Sequence of chain 1.A:
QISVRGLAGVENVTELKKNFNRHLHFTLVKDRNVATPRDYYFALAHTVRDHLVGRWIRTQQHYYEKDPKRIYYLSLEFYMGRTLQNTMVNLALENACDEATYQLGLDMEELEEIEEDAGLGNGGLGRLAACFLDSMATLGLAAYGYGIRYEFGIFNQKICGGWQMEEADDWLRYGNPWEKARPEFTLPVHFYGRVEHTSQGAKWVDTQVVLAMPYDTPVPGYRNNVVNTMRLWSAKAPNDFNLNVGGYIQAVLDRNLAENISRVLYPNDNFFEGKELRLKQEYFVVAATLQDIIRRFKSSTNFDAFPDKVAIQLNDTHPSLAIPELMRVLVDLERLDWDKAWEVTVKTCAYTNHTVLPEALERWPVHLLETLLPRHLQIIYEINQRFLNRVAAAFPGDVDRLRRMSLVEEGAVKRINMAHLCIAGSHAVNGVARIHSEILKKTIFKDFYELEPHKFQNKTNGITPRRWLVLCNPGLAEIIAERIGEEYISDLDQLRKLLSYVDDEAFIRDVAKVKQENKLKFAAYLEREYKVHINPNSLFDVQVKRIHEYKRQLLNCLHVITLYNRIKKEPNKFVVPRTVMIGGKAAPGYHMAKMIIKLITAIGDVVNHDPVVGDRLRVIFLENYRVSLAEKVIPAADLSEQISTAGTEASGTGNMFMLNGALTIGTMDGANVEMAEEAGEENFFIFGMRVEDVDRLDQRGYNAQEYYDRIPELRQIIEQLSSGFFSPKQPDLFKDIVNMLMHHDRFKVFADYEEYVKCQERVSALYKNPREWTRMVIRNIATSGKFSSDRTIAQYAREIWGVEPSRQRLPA

This protein binds this small molecule.
Small molecule (SMILES): O=C(Nc1ccccc1)C(=O)N[C@@H]1O[C@H](CO)[C@@H](O)[C@H](O)[C@H]1O

Binding-site contacts:
Ligand atom N1 contacts residue ARG60 of chain 1.A at 3.6 Å (salt-bridge).
Ligand atom C7 contacts residue ARG60 of chain 1.A at 3.4 Å.
Ligand atom C8 contacts residue LYS191 of chain 1.A at 3.6 Å.
Ligand atom C14 contacts residue TRP189 of chain 1.A at 3.4 Å (hydrophobic).
Ligand atom C14 contacts residue ARG60 of chain 1.A at 4.0 Å.
Ligand atom C8 contacts residue GLU190 of chain 1.A at 4.0 Å.
Ligand atom N2 contacts residue PRO188 of chain 1.A at 4.0 Å.
Ligand atom O5 contacts residue LYS191 of chain 1.A at 3.7 Å.
Ligand atom C9 contacts residue PRO188 of chain 1.A at 4.0 Å (hydrophobic).
Ligand atom C13 contacts residue PRO229 of chain 1.A at 3.5 Å (hydrophobic).
Ligand atom O7 contacts residue ARG60 of chain 1.A at 3.9 Å.
Ligand atom O6 contacts residue LYS191 of chain 1.A at 2.9 Å (salt-bridge).
Ligand atom C12 contacts residue ARG60 of chain 1.A at 3.9 Å.
Ligand atom O7 contacts residue LYS191 of chain 1.A at 3.8 Å.
Ligand atom O7 contacts residue GLU190 of chain 1.A at 3.0 Å (salt-bridge).
Ligand atom C7 contacts residue GLU190 of chain 1.A at 3.9 Å.
Ligand atom C7 contacts residue LYS191 of chain 1.A at 3.5 Å.
Ligand atom C9 contacts residue ARG60 of chain 1.A at 3.7 Å.
Ligand atom N1 contacts residue LYS191 of chain 1.A at 3.6 Å.
Ligand atom C13 contacts residue PRO188 of chain 1.A at 4.1 Å (hydrophobic).
Ligand atom C10 contacts residue ARG60 of chain 1.A at 3.6 Å.
Ligand atom N2 contacts residue LYS191 of chain 1.A at 3.9 Å.
Ligand atom C12 contacts residue PRO229 of chain 1.A at 3.7 Å (hydrophobic).
Ligand atom N2 contacts residue ARG60 of chain 1.A at 3.4 Å (salt-bridge).
Ligand atom C8 contacts residue ARG60 of chain 1.A at 3.2 Å.
Ligand atom N2 contacts residue GLU190 of chain 1.A at 3.1 Å (salt-bridge).
Ligand atom C14 contacts residue PRO188 of chain 1.A at 3.5 Å (hydrophobic).
Ligand atom C6 contacts residue LYS191 of chain 1.A at 4.1 Å.
Ligand atom C13 contacts residue TRP189 of chain 1.A at 3.3 Å (hydrophobic).
Ligand atom C9 contacts residue GLU190 of chain 1.A at 3.9 Å.
Ligand atom C11 contacts residue TRP67 of chain 1.A at 3.9 Å (hydrophobic).
Ligand atom C14 contacts residue GLU190 of chain 1.A at 3.6 Å.
Ligand atom O8 contacts residue LYS191 of chain 1.A at 3.9 Å.
Ligand atom C2 contacts residue ARG60 of chain 1.A at 4.1 Å.
Ligand atom O2 contacts residue ARG60 of chain 1.A at 3.3 Å (salt-bridge).
Ligand atom C13 contacts residue TRP67 of chain 1.A at 3.8 Å (hydrophobic).
Ligand atom C12 contacts residue TRP67 of chain 1.A at 3.6 Å (hydrophobic).
Ligand atom C11 contacts residue VAL64 of chain 1.A at 3.8 Å (hydrophobic).
Ligand atom C11 contacts residue ARG60 of chain 1.A at 3.6 Å.
Ligand atom O8 contacts residue ARG60 of chain 1.A at 3.2 Å (salt-bridge).